Sequence of chain 1.B:
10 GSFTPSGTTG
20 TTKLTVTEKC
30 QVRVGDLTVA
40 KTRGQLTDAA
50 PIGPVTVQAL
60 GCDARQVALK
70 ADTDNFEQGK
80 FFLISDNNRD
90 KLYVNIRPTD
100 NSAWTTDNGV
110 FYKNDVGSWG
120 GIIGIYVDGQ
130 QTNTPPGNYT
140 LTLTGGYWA

The protein below binds the small molecule below.
Small molecule (SMILES): O=C(N[C@H](CO)[C@H](O)c1ccc([N+](=O)[O-])cc1)C(Cl)Cl

Binding-site contacts:
Ligand atom C1 contacts residue GLY52 of chain 1.B at 4.3 Å.
Ligand atom O2 contacts residue PRO53 of chain 1.B at 3.1 Å.
Ligand atom C9 contacts residue PRO53 of chain 1.B at 4.2 Å (hydrophobic).
Ligand atom C4 contacts residue PRO50 of chain 1.B at 4.4 Å (hydrophobic).
Ligand atom CL2 contacts residue TYR125 of chain 1.B at 3.8 Å.
Ligand atom CL1 contacts residue ILE124 of chain 1.B at 3.3 Å.
Ligand atom N2 contacts residue PRO50 of chain 1.B at 4.4 Å.
Ligand atom O2 contacts residue GLY52 of chain 1.B at 3.3 Å.
Ligand atom C2 contacts residue PRO53 of chain 1.B at 4.1 Å (hydrophobic).
Ligand atom CL2 contacts residue PRO53 of chain 1.B at 3.8 Å.
Ligand atom C1 contacts residue TYR125 of chain 1.B at 3.6 Å (hydrophobic).
Ligand atom CL1 contacts residue PRO50 of chain 1.B at 3.8 Å.
Ligand atom CL1 contacts residue GLY52 of chain 1.B at 3.3 Å.
Ligand atom C2 contacts residue GLY52 of chain 1.B at 4.3 Å.
Ligand atom O4 contacts residue PRO50 of chain 1.B at 3.5 Å.
Ligand atom CL1 contacts residue GLY123 of chain 1.B at 3.7 Å.
Ligand atom CL2 contacts residue GLY123 of chain 1.B at 3.7 Å.
Ligand atom N9 contacts residue PRO53 of chain 1.B at 4.1 Å.
Ligand atom O2 contacts residue PRO50 of chain 1.B at 4.3 Å.
Ligand atom C1 contacts residue PRO53 of chain 1.B at 4.4 Å (hydrophobic).
Ligand atom CL2 contacts residue ILE121 of chain 1.B at 4.1 Å.
Ligand atom CL2 contacts residue GLY52 of chain 1.B at 4.5 Å.
Ligand atom C2 contacts residue PRO50 of chain 1.B at 4.1 Å (hydrophobic).
Ligand atom N9 contacts residue ILE121 of chain 1.B at 4.3 Å.
Ligand atom O9B contacts residue PRO53 of chain 1.B at 3.9 Å.
Ligand atom C1 contacts residue GLY123 of chain 1.B at 4.3 Å.
Ligand atom C8 contacts residue PRO53 of chain 1.B at 3.9 Å (hydrophobic).
Ligand atom CL1 contacts residue TYR125 of chain 1.B at 3.6 Å.
Ligand atom CL1 contacts residue PRO53 of chain 1.B at 4.1 Å.
Ligand atom CL2 contacts residue THR98 of chain 1.B at 4.0 Å.
Ligand atom CL1 contacts residue ILE51 of chain 1.B at 4.1 Å.
Ligand atom C1 contacts residue PRO50 of chain 1.B at 4.2 Å (hydrophobic).
Ligand atom O9A contacts residue ILE121 of chain 1.B at 3.4 Å.